A small-molecule ligand and the protein it binds are described below.
Small molecule (SMILES): CC(=O)N[C@H]1[C@H](O[C@H]2[C@H](O)[C@@H](NC(C)=O)CO[C@@H]2CO)O[C@H](CO)[C@@H](O)[C@@H]1O

Binding-site contacts:
Ligand atom N2 contacts residue ASN1109 of chain 1.B at 2.9 Å (h-bond).
Ligand atom C8 contacts residue ASP1102 of chain 1.B at 4.3 Å.
Ligand atom C2 contacts residue ASN1109 of chain 1.B at 2.5 Å.
Ligand atom C8 contacts residue ASN1109 of chain 1.B at 4.0 Å.
Ligand atom C1 contacts residue ASN1109 of chain 1.B at 1.4 Å.
Ligand atom C3 contacts residue ASN1109 of chain 1.B at 3.8 Å.
Ligand atom C7 contacts residue ASN1109 of chain 1.B at 3.3 Å.
Ligand atom O7 contacts residue ASN1109 of chain 1.B at 3.1 Å.
Ligand atom C5 contacts residue ASN1109 of chain 1.B at 3.7 Å.
Ligand atom C4 contacts residue ASN1109 of chain 1.B at 4.2 Å.
Ligand atom O5 contacts residue ASN1109 of chain 1.B at 2.4 Å (h-bond).

Sequence of chain 1.B:
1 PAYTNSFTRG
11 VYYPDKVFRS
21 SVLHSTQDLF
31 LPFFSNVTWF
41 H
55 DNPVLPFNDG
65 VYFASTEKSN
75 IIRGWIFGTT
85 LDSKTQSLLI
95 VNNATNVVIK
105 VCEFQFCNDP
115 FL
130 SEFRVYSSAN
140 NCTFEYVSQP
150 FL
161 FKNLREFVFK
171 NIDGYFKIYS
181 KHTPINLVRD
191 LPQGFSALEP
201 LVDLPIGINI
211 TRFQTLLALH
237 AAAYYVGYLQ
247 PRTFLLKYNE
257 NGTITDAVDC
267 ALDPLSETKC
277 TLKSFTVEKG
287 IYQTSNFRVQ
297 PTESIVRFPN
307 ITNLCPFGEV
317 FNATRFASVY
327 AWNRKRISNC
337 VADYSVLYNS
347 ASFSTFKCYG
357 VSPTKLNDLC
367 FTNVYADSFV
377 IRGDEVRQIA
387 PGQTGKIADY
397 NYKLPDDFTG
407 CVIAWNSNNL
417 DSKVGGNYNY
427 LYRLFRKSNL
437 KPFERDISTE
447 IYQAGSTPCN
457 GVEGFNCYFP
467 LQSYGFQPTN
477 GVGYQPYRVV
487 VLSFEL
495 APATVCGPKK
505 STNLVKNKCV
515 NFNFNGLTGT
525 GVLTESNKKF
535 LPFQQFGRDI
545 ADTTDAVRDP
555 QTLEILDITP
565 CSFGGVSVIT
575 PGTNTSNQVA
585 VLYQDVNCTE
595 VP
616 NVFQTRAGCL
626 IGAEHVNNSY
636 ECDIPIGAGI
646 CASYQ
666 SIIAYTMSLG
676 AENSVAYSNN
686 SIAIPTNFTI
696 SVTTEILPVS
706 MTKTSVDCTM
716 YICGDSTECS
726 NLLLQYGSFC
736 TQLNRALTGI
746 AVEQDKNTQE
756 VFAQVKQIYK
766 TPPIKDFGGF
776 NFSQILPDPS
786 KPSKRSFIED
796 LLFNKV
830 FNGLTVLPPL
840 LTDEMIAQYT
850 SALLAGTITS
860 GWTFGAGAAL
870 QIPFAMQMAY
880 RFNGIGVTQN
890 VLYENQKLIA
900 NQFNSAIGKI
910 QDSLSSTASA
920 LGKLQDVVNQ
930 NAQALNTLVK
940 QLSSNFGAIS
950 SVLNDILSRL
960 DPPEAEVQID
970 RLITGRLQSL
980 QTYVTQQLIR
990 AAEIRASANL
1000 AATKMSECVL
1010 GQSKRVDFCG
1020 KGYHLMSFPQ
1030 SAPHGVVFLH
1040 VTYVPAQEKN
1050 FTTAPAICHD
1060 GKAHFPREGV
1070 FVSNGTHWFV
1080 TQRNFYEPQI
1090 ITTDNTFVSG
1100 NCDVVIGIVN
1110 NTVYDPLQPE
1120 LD